Binding-site contacts:
Ligand atom C6 contacts residue GLN55 of chain 1.E at 3.4 Å.
Ligand atom C7 contacts residue HIS69 of chain 1.E at 3.7 Å.
Ligand atom N2 contacts residue GLU99 of chain 1.E at 3.1 Å (salt-bridge).
Ligand atom O5 contacts residue THR7 of chain 1.M at 2.4 Å (h-bond).
Ligand atom C3 contacts residue THR7 of chain 1.M at 2.8 Å.
Ligand atom O4 contacts residue LYS104 of chain 1.E at 2.7 Å (salt-bridge).
Ligand atom C2 contacts residue TYR51 of chain 1.E at 3.8 Å (hydrophobic).
Ligand atom O5 contacts residue HIS69 of chain 1.E at 3.7 Å.
Ligand atom C1 contacts residue THR7 of chain 1.M at 1.4 Å.
Ligand atom C3 contacts residue LYS104 of chain 1.E at 3.8 Å.
Ligand atom C4 contacts residue LYS104 of chain 1.E at 3.7 Å.
Ligand atom O6 contacts residue GLN55 of chain 1.E at 2.6 Å (h-bond).
Ligand atom O4 contacts residue GLN106 of chain 1.E at 2.8 Å (h-bond).
Ligand atom C2 contacts residue THR7 of chain 1.M at 2.4 Å.
Ligand atom O6 contacts residue GLN57 of chain 1.E at 3.5 Å (h-bond).
Ligand atom N2 contacts residue THR7 of chain 1.M at 2.8 Å (h-bond).
Ligand atom O3 contacts residue LYS104 of chain 1.E at 3.0 Å (salt-bridge).
Ligand atom O5 contacts residue GLN55 of chain 1.E at 3.0 Å (h-bond).
Ligand atom C8 contacts residue TYR51 of chain 1.E at 3.4 Å (hydrophobic).
Ligand atom N2 contacts residue TYR51 of chain 1.E at 3.1 Å (h-bond).
Ligand atom O7 contacts residue LYS104 of chain 1.E at 3.6 Å.
Ligand atom C1 contacts residue HIS69 of chain 1.E at 3.7 Å.
Ligand atom C7 contacts residue TYR51 of chain 1.E at 3.1 Å (hydrophobic).
Ligand atom C8 contacts residue TRP73 of chain 1.E at 3.8 Å (hydrophobic).
Ligand atom C8 contacts residue PHE96 of chain 1.E at 3.6 Å (hydrophobic).
Ligand atom O7 contacts residue HIS69 of chain 1.E at 2.7 Å (h-bond).
Ligand atom O6 contacts residue GLN106 of chain 1.E at 3.9 Å.
Ligand atom O7 contacts residue TYR51 of chain 1.E at 3.6 Å.
Ligand atom O7 contacts residue ALA71 of chain 1.E at 3.4 Å.
Ligand atom C3 contacts residue ALA5 of chain 1.M at 3.8 Å (hydrophobic).
Ligand atom C2 contacts residue HIS69 of chain 1.E at 3.5 Å.
Ligand atom O3 contacts residue ALA5 of chain 1.M at 3.9 Å.
Ligand atom C4 contacts residue THR7 of chain 1.M at 3.5 Å.
Ligand atom C1 contacts residue TYR51 of chain 1.E at 3.3 Å (hydrophobic).
Ligand atom C5 contacts residue THR7 of chain 1.M at 2.9 Å.
Ligand atom O3 contacts residue GLU99 of chain 1.E at 2.7 Å (salt-bridge).
Ligand atom C3 contacts residue GLU99 of chain 1.E at 3.3 Å.
Ligand atom C6 contacts residue TRP170 of chain 1.E at 3.6 Å (hydrophobic).
Ligand atom C8 contacts residue GLU99 of chain 1.E at 3.8 Å.
Ligand atom O4 contacts residue HIS69 of chain 1.E at 3.7 Å.

This small molecule binds to this protein.
Small molecule (SMILES): CC(=O)N[C@@H]1[C@@H](O)[C@@H](O)[C@@H](CO)O[C@@H]1O

Sequence of chain 1.M:
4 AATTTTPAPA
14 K

Sequence of chain 1.E:
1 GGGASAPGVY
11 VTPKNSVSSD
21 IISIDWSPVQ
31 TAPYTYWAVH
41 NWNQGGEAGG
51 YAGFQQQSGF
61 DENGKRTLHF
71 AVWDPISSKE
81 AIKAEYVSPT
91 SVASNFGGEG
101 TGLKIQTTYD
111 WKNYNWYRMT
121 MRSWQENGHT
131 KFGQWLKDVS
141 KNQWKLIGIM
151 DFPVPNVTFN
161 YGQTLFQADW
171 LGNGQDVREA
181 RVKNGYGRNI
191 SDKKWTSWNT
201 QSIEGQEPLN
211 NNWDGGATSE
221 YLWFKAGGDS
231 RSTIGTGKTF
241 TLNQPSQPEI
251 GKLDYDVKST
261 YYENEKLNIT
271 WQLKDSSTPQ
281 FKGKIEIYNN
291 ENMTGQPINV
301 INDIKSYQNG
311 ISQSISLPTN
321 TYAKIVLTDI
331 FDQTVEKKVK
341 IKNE